Binding-site contacts:
Ligand atom C4 contacts residue TYR169 of chain 1.A at 3.5 Å (hydrophobic).
Ligand atom O5P contacts residue GLU197 of chain 1.A at 3.9 Å.
Ligand atom O5P contacts residue THR225 of chain 1.A at 3.9 Å.
Ligand atom O3P contacts residue GLU137 of chain 1.A at 4.1 Å.
Ligand atom C2 contacts residue PHE22 of chain 1.A at 3.9 Å (hydrophobic).
Ligand atom O1P contacts residue PRO16 of chain 1.A at 4.1 Å.
Ligand atom O2P contacts residue TYR23 of chain 1.A at 2.8 Å (h-bond).
Ligand atom C3 contacts residue PHE22 of chain 1.A at 4.0 Å (hydrophobic).
Ligand atom O5P contacts residue ASP223 of chain 1.A at 3.8 Å.
Ligand atom P2 contacts residue GLU197 of chain 1.A at 3.8 Å.
Ligand atom O2P contacts residue GLN48 of chain 1.A at 3.2 Å.
Ligand atom C1 contacts residue TYR23 of chain 1.A at 3.8 Å (hydrophobic).
Ligand atom O5P contacts residue ASP196 of chain 1.A at 4.0 Å.
Ligand atom O2P contacts residue GLU137 of chain 1.A at 4.0 Å.
Ligand atom O2 contacts residue PHE22 of chain 1.A at 2.9 Å.
Ligand atom O3P contacts residue TYR169 of chain 1.A at 3.1 Å.
Ligand atom O5P contacts residue THR195 of chain 1.A at 3.0 Å (h-bond).
Ligand atom P2 contacts residue THR195 of chain 1.A at 3.3 Å.
Ligand atom O4 contacts residue TYR169 of chain 1.A at 2.8 Å.
Ligand atom O4P contacts residue ILE21 of chain 1.A at 3.4 Å.
Ligand atom P1 contacts residue TYR169 of chain 1.A at 4.1 Å.
Ligand atom P1 contacts residue TYR23 of chain 1.A at 3.5 Å.
Ligand atom O6 contacts residue THR195 of chain 1.A at 3.5 Å (h-bond).
Ligand atom C6 contacts residue ASP223 of chain 1.A at 3.8 Å.
Ligand atom O3 contacts residue PHE22 of chain 1.A at 3.0 Å.
Ligand atom O6P contacts residue THR195 of chain 1.A at 2.9 Å (h-bond).
Ligand atom C1 contacts residue TYR169 of chain 1.A at 3.8 Å (hydrophobic).
Ligand atom O4P contacts residue GLU197 of chain 1.A at 3.5 Å.
Ligand atom O1P contacts residue GLN48 of chain 1.A at 3.9 Å.
Ligand atom C6 contacts residue THR195 of chain 1.A at 3.1 Å.
Ligand atom O6 contacts residue ASN20 of chain 1.A at 4.1 Å.
Ligand atom O1P contacts residue TYR23 of chain 1.A at 3.2 Å.
Ligand atom O5 contacts residue ASN20 of chain 1.A at 3.9 Å.
Ligand atom O6P contacts residue TYR169 of chain 1.A at 3.3 Å (h-bond).
Ligand atom O1 contacts residue TYR23 of chain 1.A at 3.3 Å.
Ligand atom O2 contacts residue TYR23 of chain 1.A at 3.2 Å.
Ligand atom C5 contacts residue TYR169 of chain 1.A at 3.4 Å (hydrophobic).
Ligand atom O6P contacts residue GLU197 of chain 1.A at 3.2 Å.
Ligand atom O3 contacts residue ASP223 of chain 1.A at 3.4 Å (salt-bridge).
Ligand atom O4P contacts residue ASN20 of chain 1.A at 3.8 Å.

Sequence of chain 1.A:
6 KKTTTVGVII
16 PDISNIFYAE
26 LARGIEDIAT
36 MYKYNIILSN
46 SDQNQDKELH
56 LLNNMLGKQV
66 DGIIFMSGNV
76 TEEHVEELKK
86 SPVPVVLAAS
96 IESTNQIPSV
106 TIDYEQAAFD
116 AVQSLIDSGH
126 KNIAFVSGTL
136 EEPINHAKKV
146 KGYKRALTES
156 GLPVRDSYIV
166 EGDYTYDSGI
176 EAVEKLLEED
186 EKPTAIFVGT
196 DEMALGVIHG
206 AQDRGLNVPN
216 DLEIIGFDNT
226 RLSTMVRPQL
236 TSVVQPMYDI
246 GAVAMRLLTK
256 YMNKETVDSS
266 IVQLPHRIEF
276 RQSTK

A small-molecule ligand and the protein it binds are described below.
Small molecule (SMILES): O=P(O)(O)OC[C@H]1O[C@](O)(COP(=O)(O)O)[C@@H](O)[C@@H]1O